Sequence of chain 2.A:
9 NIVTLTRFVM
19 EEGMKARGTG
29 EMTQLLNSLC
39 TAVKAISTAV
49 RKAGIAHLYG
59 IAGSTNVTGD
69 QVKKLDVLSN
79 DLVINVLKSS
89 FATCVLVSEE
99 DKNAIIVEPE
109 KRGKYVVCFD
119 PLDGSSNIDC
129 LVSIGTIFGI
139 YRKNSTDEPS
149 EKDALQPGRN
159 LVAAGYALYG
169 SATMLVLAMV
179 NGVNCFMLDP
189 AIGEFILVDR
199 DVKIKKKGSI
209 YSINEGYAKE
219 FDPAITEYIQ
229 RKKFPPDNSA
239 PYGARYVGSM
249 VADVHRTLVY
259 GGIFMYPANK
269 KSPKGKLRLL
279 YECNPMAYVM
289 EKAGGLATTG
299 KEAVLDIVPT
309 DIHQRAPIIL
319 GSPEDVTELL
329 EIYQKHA

Sequence of chain 2.B:
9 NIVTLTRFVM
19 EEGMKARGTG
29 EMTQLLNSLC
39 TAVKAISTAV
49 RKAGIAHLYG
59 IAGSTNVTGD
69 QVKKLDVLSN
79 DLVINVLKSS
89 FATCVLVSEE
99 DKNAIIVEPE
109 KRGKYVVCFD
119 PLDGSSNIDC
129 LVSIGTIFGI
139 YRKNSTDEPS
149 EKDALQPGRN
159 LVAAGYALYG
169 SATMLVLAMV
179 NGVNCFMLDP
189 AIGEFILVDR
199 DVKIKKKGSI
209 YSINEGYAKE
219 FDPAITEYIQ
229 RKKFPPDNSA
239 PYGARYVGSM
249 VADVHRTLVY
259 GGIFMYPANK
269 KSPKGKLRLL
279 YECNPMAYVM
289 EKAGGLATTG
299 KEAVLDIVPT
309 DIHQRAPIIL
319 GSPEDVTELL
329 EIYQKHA

Binding-site contacts:
Ligand atom O2P contacts residue TYR215 of chain 2.B at 2.6 Å (h-bond).
Ligand atom O1 contacts residue GLU280 of chain 2.B at 2.6 Å (salt-bridge).
Ligand atom C3 contacts residue MET248 of chain 2.B at 3.7 Å (hydrophobic).
Ligand atom O3P contacts residue TYR244 of chain 2.B at 3.0 Å (h-bond).
Ligand atom O1 contacts residue MG1 of chain 2.I at 2.9 Å.
Ligand atom O5 contacts residue LYS274 of chain 2.B at 2.9 Å (salt-bridge).
Ligand atom O3P contacts residue ASN212 of chain 2.B at 2.6 Å (h-bond).
Ligand atom O2 contacts residue PO41 of chain 2.L at 2.6 Å (h-bond).
Ligand atom O3 contacts residue MET248 of chain 2.B at 2.9 Å (h-bond).
Ligand atom O4 contacts residue MET248 of chain 2.B at 3.4 Å (h-bond).
Ligand atom O1P contacts residue ASN212 of chain 2.B at 3.9 Å.
Ligand atom O2P contacts residue LYS274 of chain 2.B at 3.9 Å.
Ligand atom O2 contacts residue GLY122 of chain 2.B at 3.5 Å.
Ligand atom O3 contacts residue GLY122 of chain 2.B at 3.7 Å.
Ligand atom C6 contacts residue TYR244 of chain 2.B at 3.9 Å (hydrophobic).
Ligand atom P contacts residue TYR215 of chain 2.B at 3.9 Å.
Ligand atom P contacts residue ASN212 of chain 2.B at 3.6 Å.
Ligand atom C4 contacts residue GLY246 of chain 2.B at 3.4 Å.
Ligand atom C6 contacts residue GLY246 of chain 2.B at 3.6 Å.
Ligand atom C5 contacts residue LYS274 of chain 2.B at 3.7 Å.
Ligand atom C4 contacts residue MET248 of chain 2.B at 3.7 Å (hydrophobic).
Ligand atom O6 contacts residue TYR264 of chain 2.B at 3.4 Å.
Ligand atom O1 contacts residue ASP121 of chain 2.B at 2.5 Å (salt-bridge).
Ligand atom O3 contacts residue ASP121 of chain 2.B at 2.8 Å (salt-bridge).
Ligand atom O6 contacts residue LYS274 of chain 2.B at 3.0 Å (salt-bridge).
Ligand atom C1 contacts residue PO41 of chain 2.L at 3.0 Å.
Ligand atom O1 contacts residue PO41 of chain 2.L at 2.7 Å (h-bond).
Ligand atom O3P contacts residue ARG243 of chain 2.A at 3.3 Å (salt-bridge).
Ligand atom O3 contacts residue SER247 of chain 2.B at 3.7 Å.
Ligand atom P contacts residue TYR264 of chain 2.B at 3.6 Å.
Ligand atom C2 contacts residue PO41 of chain 2.L at 3.6 Å.
Ligand atom O1P contacts residue ARG243 of chain 2.A at 2.9 Å (salt-bridge).
Ligand atom C6 contacts residue LYS274 of chain 2.B at 3.8 Å.
Ligand atom C1 contacts residue ASP121 of chain 2.B at 3.8 Å.
Ligand atom C1 contacts residue GLU280 of chain 2.B at 3.6 Å.
Ligand atom O2P contacts residue ASN212 of chain 2.B at 3.9 Å.
Ligand atom O2 contacts residue SER123 of chain 2.B at 3.9 Å.
Ligand atom C1 contacts residue LYS274 of chain 2.B at 3.8 Å.
Ligand atom C3 contacts residue ASP121 of chain 2.B at 3.8 Å.
Ligand atom O2P contacts residue TYR264 of chain 2.B at 2.4 Å (h-bond).

This small molecule binds to this protein.
Small molecule (SMILES): O=P(O)(O)OC[C@H]1O[C@](O)(CO)[C@@H](O)[C@@H]1O